Sequence of chain 1.C:
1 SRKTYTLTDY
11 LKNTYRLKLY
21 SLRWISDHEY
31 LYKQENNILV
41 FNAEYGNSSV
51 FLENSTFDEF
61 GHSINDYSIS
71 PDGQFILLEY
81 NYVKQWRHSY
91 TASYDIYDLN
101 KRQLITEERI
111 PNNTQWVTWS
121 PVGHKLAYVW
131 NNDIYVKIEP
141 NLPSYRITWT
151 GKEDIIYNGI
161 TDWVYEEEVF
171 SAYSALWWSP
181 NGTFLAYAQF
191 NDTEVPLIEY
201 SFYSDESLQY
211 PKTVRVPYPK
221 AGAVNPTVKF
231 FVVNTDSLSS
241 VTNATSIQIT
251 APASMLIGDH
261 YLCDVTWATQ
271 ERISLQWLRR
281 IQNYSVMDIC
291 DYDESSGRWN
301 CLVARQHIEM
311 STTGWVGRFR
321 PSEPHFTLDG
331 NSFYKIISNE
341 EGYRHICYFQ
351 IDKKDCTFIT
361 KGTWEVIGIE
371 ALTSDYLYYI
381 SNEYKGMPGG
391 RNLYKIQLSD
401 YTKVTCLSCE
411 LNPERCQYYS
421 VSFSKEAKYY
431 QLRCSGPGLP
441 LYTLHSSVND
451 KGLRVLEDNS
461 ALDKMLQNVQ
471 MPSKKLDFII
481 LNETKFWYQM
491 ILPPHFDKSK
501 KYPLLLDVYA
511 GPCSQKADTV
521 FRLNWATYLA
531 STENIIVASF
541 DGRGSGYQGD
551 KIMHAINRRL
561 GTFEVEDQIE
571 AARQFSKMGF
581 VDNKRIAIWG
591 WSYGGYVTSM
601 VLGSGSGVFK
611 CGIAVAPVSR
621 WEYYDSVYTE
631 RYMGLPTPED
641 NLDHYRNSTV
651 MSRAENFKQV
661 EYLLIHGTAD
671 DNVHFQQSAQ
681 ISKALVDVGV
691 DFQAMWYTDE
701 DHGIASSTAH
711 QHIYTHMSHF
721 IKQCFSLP

The protein below binds the small molecule below.
Small molecule (SMILES): CC(=O)N[C@H]1[C@H](O[C@H]2[C@H](O)[C@@H](NC(C)=O)CO[C@@H]2CO)O[C@H](CO)[C@@H](O)[C@@H]1O

Binding-site contacts:
Ligand atom C2 contacts residue ASN283 of chain 1.C at 2.4 Å.
Ligand atom C6 contacts residue ASN283 of chain 1.C at 4.1 Å.
Ligand atom O5 contacts residue ASN283 of chain 1.C at 1.8 Å (h-bond).
Ligand atom C1 contacts residue ASN283 of chain 1.C at 1.5 Å.
Ligand atom C7 contacts residue MET310 of chain 1.C at 4.2 Å (hydrophobic).
Ligand atom O6 contacts residue ASP640 of chain 1.C at 4.4 Å.
Ligand atom C3 contacts residue ASN283 of chain 1.C at 3.6 Å.
Ligand atom C6 contacts residue ARG558 of chain 1.C at 4.4 Å.
Ligand atom C2 contacts residue SER311 of chain 1.C at 4.1 Å.
Ligand atom C7 contacts residue ASN283 of chain 1.C at 3.9 Å.
Ligand atom C5 contacts residue ASN283 of chain 1.C at 3.2 Å.
Ligand atom O6 contacts residue ARG558 of chain 1.C at 3.7 Å.
Ligand atom C7 contacts residue SER311 of chain 1.C at 4.5 Å.
Ligand atom O5 contacts residue ILE281 of chain 1.C at 4.0 Å.
Ligand atom O7 contacts residue ASN283 of chain 1.C at 3.5 Å (h-bond).
Ligand atom N2 contacts residue ASN283 of chain 1.C at 3.2 Å (h-bond).
Ligand atom O7 contacts residue MET310 of chain 1.C at 3.6 Å.
Ligand atom O7 contacts residue SER311 of chain 1.C at 4.2 Å.
Ligand atom C1 contacts residue ILE281 of chain 1.C at 4.2 Å (hydrophobic).
Ligand atom O3 contacts residue THR312 of chain 1.C at 4.5 Å.
Ligand atom O6 contacts residue ASN283 of chain 1.C at 4.2 Å.
Ligand atom N2 contacts residue SER311 of chain 1.C at 3.7 Å.
Ligand atom O7 contacts residue TYR284 of chain 1.C at 4.1 Å.
Ligand atom N2 contacts residue THR312 of chain 1.C at 4.3 Å.
Ligand atom C4 contacts residue ASN283 of chain 1.C at 3.8 Å.